Sequence of chain 1.A:
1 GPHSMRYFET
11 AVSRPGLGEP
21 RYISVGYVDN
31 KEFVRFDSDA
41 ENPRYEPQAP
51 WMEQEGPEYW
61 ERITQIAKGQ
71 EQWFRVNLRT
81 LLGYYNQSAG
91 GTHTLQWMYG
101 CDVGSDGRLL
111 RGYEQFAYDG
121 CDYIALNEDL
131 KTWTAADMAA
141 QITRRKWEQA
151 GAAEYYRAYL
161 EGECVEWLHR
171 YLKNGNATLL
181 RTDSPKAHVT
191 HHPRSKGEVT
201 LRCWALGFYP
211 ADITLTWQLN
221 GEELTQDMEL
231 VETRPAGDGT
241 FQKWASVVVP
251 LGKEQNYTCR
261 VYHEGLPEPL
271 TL

Sequence of chain 1.D:
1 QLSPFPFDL

Binding-site contacts:
Ligand atom N contacts residue LEU2 of chain 1.D at 0.3 Å (h-bond).
Ligand atom N contacts residue ASP8 of chain 1.D at 0.2 Å (salt-bridge).
Ligand atom CA contacts residue LEU2 of chain 1.D at 0.1 Å (hydrophobic).
Ligand atom CG contacts residue LEU9 of chain 1.D at 0.6 Å (hydrophobic).
Ligand atom O contacts residue GLN1 of chain 1.D at 0.2 Å (h-bond).
Ligand atom CA contacts residue PRO6 of chain 1.D at 0.5 Å (hydrophobic).
Ligand atom N contacts residue PRO4 of chain 1.D at 0.3 Å (h-bond).
Ligand atom CB contacts residue PHE7 of chain 1.D at 0.5 Å (hydrophobic).
Ligand atom CB contacts residue PRO6 of chain 1.D at 0.4 Å (hydrophobic).
Ligand atom N contacts residue PHE7 of chain 1.D at 0.2 Å (h-bond).
Ligand atom CA contacts residue LEU9 of chain 1.D at 0.5 Å (hydrophobic).
Ligand atom C contacts residue LEU2 of chain 1.D at 0.1 Å (hydrophobic).
Ligand atom CB contacts residue PRO4 of chain 1.D at 0.4 Å (hydrophobic).
Ligand atom CB contacts residue SER3 of chain 1.D at 0.1 Å.
Ligand atom O contacts residue LEU9 of chain 1.D at 0.5 Å (h-bond).
Ligand atom CB contacts residue ASP8 of chain 1.D at 0.4 Å.
Ligand atom N contacts residue PRO6 of chain 1.D at 0.5 Å (h-bond).
Ligand atom CA contacts residue PHE7 of chain 1.D at 0.2 Å (hydrophobic).
Ligand atom CA contacts residue SER3 of chain 1.D at 0.2 Å.
Ligand atom CB contacts residue GLN1 of chain 1.D at 0.3 Å.
Ligand atom O contacts residue SER3 of chain 1.D at 0.3 Å (h-bond).
Ligand atom O contacts residue PRO6 of chain 1.D at 0.3 Å (h-bond).
Ligand atom C contacts residue PRO6 of chain 1.D at 0.3 Å (hydrophobic).
Ligand atom N contacts residue LEU9 of chain 1.D at 0.2 Å (h-bond).
Ligand atom C contacts residue GLN1 of chain 1.D at 0.2 Å.
Ligand atom C contacts residue PRO4 of chain 1.D at 0.3 Å (hydrophobic).
Ligand atom C contacts residue PHE7 of chain 1.D at 0.2 Å (hydrophobic).
Ligand atom C contacts residue LEU9 of chain 1.D at 0.6 Å (hydrophobic).
Ligand atom N contacts residue SER3 of chain 1.D at 0.2 Å (h-bond).
Ligand atom O contacts residue LEU2 of chain 1.D at 0.1 Å (h-bond).
Ligand atom O contacts residue PHE7 of chain 1.D at 0.3 Å (h-bond).
Ligand atom CA contacts residue GLN1 of chain 1.D at 0.2 Å.
Ligand atom CA contacts residue PRO4 of chain 1.D at 0.3 Å (hydrophobic).
Ligand atom O contacts residue PHE5 of chain 1.D at 0.6 Å (h-bond).
Ligand atom C contacts residue SER3 of chain 1.D at 0.2 Å.
Ligand atom O contacts residue PRO4 of chain 1.D at 0.2 Å (h-bond).
Ligand atom C contacts residue PHE5 of chain 1.D at 0.5 Å (hydrophobic).
Ligand atom C contacts residue ASP8 of chain 1.D at 0.5 Å.
Ligand atom CB contacts residue LEU9 of chain 1.D at 0.6 Å (hydrophobic).
Ligand atom CA contacts residue ASP8 of chain 1.D at 0.1 Å.

A small-molecule ligand and the protein it binds are described below.
Small molecule (SMILES): CSCC[C@H](NC(=O)[C@H](C)NC(=O)[C@H](C)NC(=O)[C@H](C)NC(=O)[C@H](C)NC(=O)[C@H](C)NC(=O)[C@H](C)NC(=O)[C@@H]1CCCN1C(=O)[C@H](C)N)C(=O)O